Binding-site contacts:
Ligand atom F1 contacts residue LEU159 of chain 1.C at 3.6 Å.
Ligand atom C5 contacts residue TRP174 of chain 1.C at 3.9 Å (hydrophobic).
Ligand atom C11 contacts residue LEU237 of chain 1.A at 4.2 Å (hydrophobic).
Ligand atom N1 contacts residue SER241 of chain 1.A at 3.4 Å (h-bond).
Ligand atom C11 contacts residue TRP174 of chain 1.C at 4.1 Å (hydrophobic).
Ligand atom C13 contacts residue TRP174 of chain 1.C at 3.6 Å (hydrophobic).
Ligand atom C5 contacts residue LEU237 of chain 1.A at 4.2 Å (hydrophobic).
Ligand atom C3 contacts residue TRP174 of chain 1.C at 3.9 Å (hydrophobic).
Ligand atom C10 contacts residue PHE243 of chain 1.C at 3.9 Å (hydrophobic).
Ligand atom C8 contacts residue TRP174 of chain 1.C at 4.0 Å (hydrophobic).
Ligand atom C2 contacts residue TRP174 of chain 1.C at 3.7 Å (hydrophobic).
Ligand atom O1 contacts residue PRO246 of chain 1.C at 3.5 Å.
Ligand atom C9 contacts residue ALA173 of chain 1.C at 4.2 Å (hydrophobic).
Ligand atom N1 contacts residue LEU237 of chain 1.A at 4.2 Å.
Ligand atom C12 contacts residue SER241 of chain 1.A at 3.5 Å.
Ligand atom C6 contacts residue TRP174 of chain 1.C at 3.9 Å (hydrophobic).
Ligand atom C15 contacts residue SER241 of chain 1.A at 3.3 Å.
Ligand atom C6 contacts residue SER241 of chain 1.A at 3.8 Å.
Ligand atom C14 contacts residue SER241 of chain 1.A at 4.0 Å.
Ligand atom C12 contacts residue PRO246 of chain 1.C at 3.3 Å (hydrophobic).
Ligand atom C7 contacts residue TRP174 of chain 1.C at 3.6 Å (hydrophobic).
Ligand atom C19 contacts residue TRP174 of chain 1.C at 4.0 Å (hydrophobic).
Ligand atom C13 contacts residue SER241 of chain 1.A at 3.6 Å.
Ligand atom O1 contacts residue TRP174 of chain 1.C at 2.8 Å (h-bond).
Ligand atom C9 contacts residue PHE243 of chain 1.C at 3.7 Å (hydrophobic).
Ligand atom C4 contacts residue TRP174 of chain 1.C at 4.2 Å (hydrophobic).
Ligand atom C7 contacts residue PHE243 of chain 1.C at 4.2 Å (hydrophobic).
Ligand atom C1 contacts residue TRP174 of chain 1.C at 3.7 Å (hydrophobic).
Ligand atom C7 contacts residue GLY177 of chain 1.C at 4.2 Å.
Ligand atom C4 contacts residue PHE243 of chain 1.C at 4.3 Å (hydrophobic).
Ligand atom C15 contacts residue LEU250 of chain 1.C at 3.5 Å (hydrophobic).
Ligand atom C17 contacts residue PHE242 of chain 1.A at 3.6 Å (hydrophobic).
Ligand atom C16 contacts residue PHE242 of chain 1.A at 3.4 Å (hydrophobic).
Ligand atom C16 contacts residue LEU250 of chain 1.C at 3.5 Å (hydrophobic).
Ligand atom F1 contacts residue PHE242 of chain 1.A at 2.9 Å.
Ligand atom N1 contacts residue TRP174 of chain 1.C at 4.2 Å.
Ligand atom C7 contacts residue PHE178 of chain 1.C at 3.9 Å (hydrophobic).
Ligand atom O1 contacts residue SER241 of chain 1.A at 4.1 Å.
Ligand atom C16 contacts residue SER241 of chain 1.A at 4.1 Å.
Ligand atom C10 contacts residue PRO246 of chain 1.C at 3.4 Å (hydrophobic).

A small-molecule ligand and the protein it binds are described below.
Small molecule (SMILES): O=C(Nc1ccc2c3c(cccc13)CC2)c1ccc(F)cc1

Sequence of chain 1.A:
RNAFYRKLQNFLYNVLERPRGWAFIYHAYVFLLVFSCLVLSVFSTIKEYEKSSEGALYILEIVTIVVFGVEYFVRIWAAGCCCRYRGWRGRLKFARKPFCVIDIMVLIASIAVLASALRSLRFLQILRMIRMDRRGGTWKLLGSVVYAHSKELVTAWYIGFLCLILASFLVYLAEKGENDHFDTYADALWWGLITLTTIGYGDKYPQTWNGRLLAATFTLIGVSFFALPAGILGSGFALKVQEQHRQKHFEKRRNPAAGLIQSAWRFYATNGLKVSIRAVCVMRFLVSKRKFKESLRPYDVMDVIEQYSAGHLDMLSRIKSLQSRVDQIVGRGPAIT

Sequence of chain 1.C:
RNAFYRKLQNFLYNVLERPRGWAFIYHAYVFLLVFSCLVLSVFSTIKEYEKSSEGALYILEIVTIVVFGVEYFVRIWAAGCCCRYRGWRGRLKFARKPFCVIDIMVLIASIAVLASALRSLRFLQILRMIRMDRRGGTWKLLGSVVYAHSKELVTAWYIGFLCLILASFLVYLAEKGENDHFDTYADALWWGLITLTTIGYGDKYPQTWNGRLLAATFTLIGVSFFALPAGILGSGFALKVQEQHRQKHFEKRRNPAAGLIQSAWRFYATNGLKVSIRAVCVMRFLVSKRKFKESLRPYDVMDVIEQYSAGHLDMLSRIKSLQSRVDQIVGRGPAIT